Binding-site contacts:
Ligand atom O5 contacts residue ASN105 of chain 1.F at 2.2 Å (h-bond).
Ligand atom C8 contacts residue ASN105 of chain 1.F at 3.9 Å.
Ligand atom C8 contacts residue HIS144 of chain 1.F at 4.4 Å.
Ligand atom C8 contacts residue ARG142 of chain 1.F at 3.4 Å.
Ligand atom C7 contacts residue HIS144 of chain 1.F at 4.4 Å.
Ligand atom C7 contacts residue ASN105 of chain 1.F at 3.5 Å.
Ligand atom C3 contacts residue ASN105 of chain 1.F at 3.7 Å.
Ligand atom N2 contacts residue HIS144 of chain 1.F at 3.3 Å (h-bond).
Ligand atom C5 contacts residue ASN105 of chain 1.F at 3.6 Å.
Ligand atom O7 contacts residue ASN105 of chain 1.F at 4.0 Å.
Ligand atom N2 contacts residue ASN105 of chain 1.F at 3.0 Å (h-bond).
Ligand atom C2 contacts residue HIS144 of chain 1.F at 3.9 Å.
Ligand atom C4 contacts residue ASN105 of chain 1.F at 4.1 Å.
Ligand atom C1 contacts residue ASN105 of chain 1.F at 1.4 Å.
Ligand atom C2 contacts residue ASN105 of chain 1.F at 2.4 Å.

A protein and the small-molecule ligand that binds it are described below.
Small molecule (SMILES): CC(=O)N[C@H]1[C@H](O[C@H]2[C@H](O)[C@@H](NC(C)=O)CO[C@@H]2CO)O[C@H](CO)[C@@H](O[C@@H]2O[C@H](CO)[C@@H](O)[C@H](O)[C@@H]2O)[C@@H]1O

Sequence of chain 1.F:
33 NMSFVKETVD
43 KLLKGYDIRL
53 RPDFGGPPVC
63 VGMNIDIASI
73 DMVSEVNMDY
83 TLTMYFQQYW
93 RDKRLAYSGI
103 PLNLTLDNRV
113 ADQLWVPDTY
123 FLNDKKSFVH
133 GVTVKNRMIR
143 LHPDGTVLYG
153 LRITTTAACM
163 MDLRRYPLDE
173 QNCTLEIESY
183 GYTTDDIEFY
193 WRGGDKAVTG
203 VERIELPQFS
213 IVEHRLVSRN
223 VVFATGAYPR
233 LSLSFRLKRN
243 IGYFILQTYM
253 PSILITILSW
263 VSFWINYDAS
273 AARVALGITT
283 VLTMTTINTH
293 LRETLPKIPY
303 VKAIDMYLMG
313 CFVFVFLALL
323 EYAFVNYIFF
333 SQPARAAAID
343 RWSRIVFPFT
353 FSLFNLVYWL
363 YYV